Sequence of chain 1.C:
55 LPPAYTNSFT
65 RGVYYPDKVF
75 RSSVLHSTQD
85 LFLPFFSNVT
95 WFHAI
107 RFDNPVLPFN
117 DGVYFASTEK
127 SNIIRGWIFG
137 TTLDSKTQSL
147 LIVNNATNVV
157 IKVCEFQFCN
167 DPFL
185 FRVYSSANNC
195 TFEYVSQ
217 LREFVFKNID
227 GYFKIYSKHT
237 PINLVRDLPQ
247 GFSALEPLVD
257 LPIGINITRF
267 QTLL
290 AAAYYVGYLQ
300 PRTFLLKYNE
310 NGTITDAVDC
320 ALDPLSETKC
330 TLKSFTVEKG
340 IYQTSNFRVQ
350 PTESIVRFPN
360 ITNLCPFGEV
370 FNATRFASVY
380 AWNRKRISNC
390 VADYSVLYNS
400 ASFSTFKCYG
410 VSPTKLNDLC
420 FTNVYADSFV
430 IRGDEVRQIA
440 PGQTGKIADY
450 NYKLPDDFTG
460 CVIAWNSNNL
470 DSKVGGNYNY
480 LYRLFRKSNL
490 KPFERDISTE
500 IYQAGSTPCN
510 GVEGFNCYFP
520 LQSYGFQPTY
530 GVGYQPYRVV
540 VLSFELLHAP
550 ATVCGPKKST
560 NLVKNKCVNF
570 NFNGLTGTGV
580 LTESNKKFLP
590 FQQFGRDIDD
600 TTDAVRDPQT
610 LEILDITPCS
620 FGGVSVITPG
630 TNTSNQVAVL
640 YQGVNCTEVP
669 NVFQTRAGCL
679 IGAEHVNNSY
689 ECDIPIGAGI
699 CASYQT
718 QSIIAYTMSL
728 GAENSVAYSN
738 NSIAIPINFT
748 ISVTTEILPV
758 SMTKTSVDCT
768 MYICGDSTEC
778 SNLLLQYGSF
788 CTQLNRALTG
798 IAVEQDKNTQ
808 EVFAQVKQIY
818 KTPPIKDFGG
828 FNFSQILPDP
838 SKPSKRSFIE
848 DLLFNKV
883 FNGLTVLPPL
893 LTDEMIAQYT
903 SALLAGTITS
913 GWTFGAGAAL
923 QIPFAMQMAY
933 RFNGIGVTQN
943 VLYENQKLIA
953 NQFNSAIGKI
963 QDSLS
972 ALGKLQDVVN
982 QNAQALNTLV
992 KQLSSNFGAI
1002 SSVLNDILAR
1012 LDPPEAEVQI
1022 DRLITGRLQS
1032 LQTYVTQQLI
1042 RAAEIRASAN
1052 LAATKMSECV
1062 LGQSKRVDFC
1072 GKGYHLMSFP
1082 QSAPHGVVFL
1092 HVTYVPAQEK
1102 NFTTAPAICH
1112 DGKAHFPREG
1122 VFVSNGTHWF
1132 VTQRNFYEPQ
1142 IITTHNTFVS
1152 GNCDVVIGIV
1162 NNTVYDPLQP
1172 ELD

Binding-site contacts:
Ligand atom C8 contacts residue PHE370 of chain 1.C at 3.6 Å (hydrophobic).
Ligand atom C8 contacts residue PHE366 of chain 1.C at 3.6 Å (hydrophobic).
Ligand atom O5 contacts residue ASN371 of chain 1.C at 2.4 Å (h-bond).
Ligand atom C7 contacts residue PHE366 of chain 1.C at 4.2 Å (hydrophobic).
Ligand atom C4 contacts residue ASN371 of chain 1.C at 4.2 Å.
Ligand atom C8 contacts residue ASN371 of chain 1.C at 4.4 Å.
Ligand atom O7 contacts residue PHE366 of chain 1.C at 3.9 Å.
Ligand atom C2 contacts residue ASN371 of chain 1.C at 2.5 Å.
Ligand atom C1 contacts residue ASN371 of chain 1.C at 1.4 Å.
Ligand atom C7 contacts residue ASN371 of chain 1.C at 3.4 Å.
Ligand atom C7 contacts residue GLY367 of chain 1.C at 4.5 Å.
Ligand atom O7 contacts residue ASN371 of chain 1.C at 3.4 Å (h-bond).
Ligand atom O7 contacts residue GLY367 of chain 1.C at 3.5 Å.
Ligand atom C5 contacts residue ASN371 of chain 1.C at 3.7 Å.
Ligand atom N2 contacts residue ASN371 of chain 1.C at 2.9 Å (h-bond).
Ligand atom C3 contacts residue ASN371 of chain 1.C at 3.8 Å.

This protein binds this small molecule.
Small molecule (SMILES): CC(=O)N[C@@H]1[C@@H](O)[C@H](O)[C@@H](CO)O[C@H]1O